Binding-site contacts:
Ligand atom C1 contacts residue ASN50 of chain 1.B at 3.8 Å.
Ligand atom C4 contacts residue ASN45 of chain 1.B at 4.3 Å.
Ligand atom C6 contacts residue ASN50 of chain 1.B at 4.0 Å.
Ligand atom O7 contacts residue ASN45 of chain 1.B at 3.6 Å.
Ligand atom C8 contacts residue ARG326 of chain 1.B at 4.2 Å.
Ligand atom C8 contacts residue ASP324 of chain 1.B at 4.4 Å.
Ligand atom O6 contacts residue GLU49 of chain 1.B at 3.4 Å.
Ligand atom C5 contacts residue ASN50 of chain 1.B at 4.3 Å.
Ligand atom C6 contacts residue ARG53 of chain 1.B at 3.5 Å.
Ligand atom C6 contacts residue GLU49 of chain 1.B at 4.4 Å.
Ligand atom O5 contacts residue ASN50 of chain 1.B at 3.2 Å (h-bond).
Ligand atom C8 contacts residue GLU49 of chain 1.B at 4.3 Å.
Ligand atom C6 contacts residue THR47 of chain 1.B at 4.4 Å.
Ligand atom O6 contacts residue ARG53 of chain 1.B at 4.0 Å.
Ligand atom C7 contacts residue ASN45 of chain 1.B at 3.5 Å.
Ligand atom C1 contacts residue ASN45 of chain 1.B at 1.4 Å.
Ligand atom C2 contacts residue ASN45 of chain 1.B at 2.6 Å.
Ligand atom C3 contacts residue ASN45 of chain 1.B at 3.9 Å.
Ligand atom O6 contacts residue THR47 of chain 1.B at 3.2 Å (h-bond).
Ligand atom C5 contacts residue ASN45 of chain 1.B at 3.6 Å.
Ligand atom O6 contacts residue ASN50 of chain 1.B at 4.0 Å.
Ligand atom N2 contacts residue ASN45 of chain 1.B at 3.0 Å (h-bond).
Ligand atom O5 contacts residue ASN45 of chain 1.B at 2.4 Å (h-bond).

This small molecule binds to this protein.
Small molecule (SMILES): CC(=O)N[C@H]1[C@H](O[C@H]2[C@H](O)[C@@H](NC(C)=O)CO[C@@H]2CO)O[C@H](CO)[C@@H](O)[C@@H]1O

Sequence of chain 1.B:
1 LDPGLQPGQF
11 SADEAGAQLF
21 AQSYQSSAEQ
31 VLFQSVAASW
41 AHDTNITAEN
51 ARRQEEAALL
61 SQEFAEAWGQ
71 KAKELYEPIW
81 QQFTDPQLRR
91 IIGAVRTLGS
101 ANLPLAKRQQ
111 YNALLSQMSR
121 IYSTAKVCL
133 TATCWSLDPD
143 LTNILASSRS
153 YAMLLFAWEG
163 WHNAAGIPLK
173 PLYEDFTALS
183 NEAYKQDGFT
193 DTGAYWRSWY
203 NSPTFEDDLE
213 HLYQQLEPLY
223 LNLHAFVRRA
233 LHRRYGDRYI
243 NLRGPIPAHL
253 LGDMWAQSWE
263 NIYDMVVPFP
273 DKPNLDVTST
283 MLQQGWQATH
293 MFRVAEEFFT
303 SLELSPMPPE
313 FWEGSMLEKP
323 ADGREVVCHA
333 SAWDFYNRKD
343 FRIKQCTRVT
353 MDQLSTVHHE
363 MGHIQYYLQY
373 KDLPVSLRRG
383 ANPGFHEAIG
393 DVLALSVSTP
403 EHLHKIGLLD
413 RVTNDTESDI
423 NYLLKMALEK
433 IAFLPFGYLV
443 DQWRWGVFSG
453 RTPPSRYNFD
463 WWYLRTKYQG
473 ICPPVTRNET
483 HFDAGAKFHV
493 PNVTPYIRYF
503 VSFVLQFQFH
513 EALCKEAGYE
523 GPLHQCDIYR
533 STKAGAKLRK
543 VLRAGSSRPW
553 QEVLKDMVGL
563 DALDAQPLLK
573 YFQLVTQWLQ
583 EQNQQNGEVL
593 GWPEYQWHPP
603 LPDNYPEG